Sequence of chain 1.A:
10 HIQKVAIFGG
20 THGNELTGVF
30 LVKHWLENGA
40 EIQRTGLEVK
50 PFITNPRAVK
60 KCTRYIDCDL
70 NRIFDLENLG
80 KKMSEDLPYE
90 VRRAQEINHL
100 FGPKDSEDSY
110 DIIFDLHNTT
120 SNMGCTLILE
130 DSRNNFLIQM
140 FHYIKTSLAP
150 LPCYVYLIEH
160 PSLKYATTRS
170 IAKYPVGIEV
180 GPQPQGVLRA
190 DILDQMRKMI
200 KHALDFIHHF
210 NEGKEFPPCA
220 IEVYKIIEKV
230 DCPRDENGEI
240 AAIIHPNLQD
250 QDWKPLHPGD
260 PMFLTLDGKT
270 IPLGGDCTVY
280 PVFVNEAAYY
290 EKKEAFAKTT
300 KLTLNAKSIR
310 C

The small molecule below binds the protein below.
Small molecule (SMILES): C[P](=O)(O)N[C@@H](CC(=O)O)C(=O)O

Binding-site contacts:
Ligand atom C contacts residue ARG71 of chain 1.A at 3.3 Å.
Ligand atom OAD contacts residue ASN117 of chain 1.A at 3.0 Å (h-bond).
Ligand atom OAG contacts residue ZN1 of chain 1.C at 2.6 Å.
Ligand atom PAM contacts residue ASN117 of chain 1.A at 3.8 Å.
Ligand atom CAA contacts residue ASN117 of chain 1.A at 3.5 Å.
Ligand atom OAD contacts residue GLU24 of chain 1.A at 3.2 Å (salt-bridge).
Ligand atom OD2 contacts residue ASN70 of chain 1.A at 3.7 Å.
Ligand atom OXT contacts residue TYR164 of chain 1.A at 3.8 Å.
Ligand atom O contacts residue ARG71 of chain 1.A at 2.7 Å (salt-bridge).
Ligand atom OD1 contacts residue ILE127 of chain 1.A at 3.7 Å.
Ligand atom PAM contacts residue GLU24 of chain 1.A at 3.7 Å.
Ligand atom PAM contacts residue ZN1 of chain 1.C at 2.8 Å.
Ligand atom CG contacts residue ILE127 of chain 1.A at 3.6 Å (hydrophobic).
Ligand atom OAG contacts residue ARG63 of chain 1.A at 2.7 Å (salt-bridge).
Ligand atom OAG contacts residue HIS21 of chain 1.A at 3.4 Å.
Ligand atom CAA contacts residue PHE282 of chain 1.A at 3.7 Å (hydrophobic).
Ligand atom CAA contacts residue GLU178 of chain 1.A at 3.6 Å.
Ligand atom OD2 contacts residue ILE127 of chain 1.A at 3.6 Å.
Ligand atom CB contacts residue TYR288 of chain 1.A at 3.7 Å (hydrophobic).
Ligand atom OAD contacts residue GLU178 of chain 1.A at 2.9 Å (salt-bridge).
Ligand atom CB contacts residue TYR164 of chain 1.A at 3.3 Å (hydrophobic).
Ligand atom OD1 contacts residue TYR164 of chain 1.A at 2.4 Å (h-bond).
Ligand atom PAM contacts residue GLU178 of chain 1.A at 3.5 Å.
Ligand atom O contacts residue ARG63 of chain 1.A at 3.4 Å (salt-bridge).
Ligand atom O contacts residue TYR288 of chain 1.A at 2.8 Å (h-bond).
Ligand atom OAG contacts residue GLU24 of chain 1.A at 3.3 Å (salt-bridge).
Ligand atom OXT contacts residue ASN70 of chain 1.A at 3.0 Å (h-bond).
Ligand atom CAA contacts residue GLU285 of chain 1.A at 3.3 Å.
Ligand atom OD2 contacts residue ARG168 of chain 1.A at 3.1 Å (salt-bridge).
Ligand atom N contacts residue TYR288 of chain 1.A at 2.9 Å (h-bond).
Ligand atom OD2 contacts residue HIS116 of chain 1.A at 3.0 Å.
Ligand atom C contacts residue TYR288 of chain 1.A at 3.4 Å (hydrophobic).
Ligand atom OAD contacts residue HIS116 of chain 1.A at 3.4 Å.
Ligand atom CA contacts residue TYR288 of chain 1.A at 3.5 Å (hydrophobic).
Ligand atom CG contacts residue TYR164 of chain 1.A at 3.2 Å (hydrophobic).
Ligand atom CG contacts residue ARG168 of chain 1.A at 3.7 Å.
Ligand atom N contacts residue GLU178 of chain 1.A at 3.3 Å (salt-bridge).
Ligand atom OD1 contacts residue ARG168 of chain 1.A at 3.2 Å (salt-bridge).
Ligand atom OAD contacts residue ZN1 of chain 1.C at 2.2 Å.
Ligand atom OXT contacts residue ARG71 of chain 1.A at 3.3 Å (salt-bridge).